Sequence of chain 1.B:
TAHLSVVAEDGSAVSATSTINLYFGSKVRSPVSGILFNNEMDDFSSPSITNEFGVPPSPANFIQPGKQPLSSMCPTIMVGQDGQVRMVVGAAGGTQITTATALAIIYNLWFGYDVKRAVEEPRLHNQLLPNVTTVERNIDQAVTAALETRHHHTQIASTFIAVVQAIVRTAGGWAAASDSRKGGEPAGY

This protein binds this small molecule.
Small molecule (SMILES): CC(=O)N[C@@H]1[C@@H](O)[C@H](O)[C@@H](CO)O[C@H]1O

Binding-site contacts:
Ligand atom C3 contacts residue ASN131 of chain 1.B at 3.8 Å.
Ligand atom C2 contacts residue ASN131 of chain 1.B at 2.5 Å.
Ligand atom C7 contacts residue ASN131 of chain 1.B at 3.4 Å.
Ligand atom C5 contacts residue THR336 of chain 1.A at 4.4 Å.
Ligand atom C1 contacts residue ARG294 of chain 1.A at 4.5 Å.
Ligand atom O6 contacts residue HIS151 of chain 1.B at 2.6 Å (h-bond).
Ligand atom C7 contacts residue ILE339 of chain 1.A at 4.0 Å (hydrophobic).
Ligand atom C4 contacts residue ASN131 of chain 1.B at 4.3 Å.
Ligand atom O4 contacts residue HIS337 of chain 1.A at 4.1 Å.
Ligand atom C1 contacts residue ASN131 of chain 1.B at 1.4 Å.
Ligand atom O7 contacts residue ASN131 of chain 1.B at 3.6 Å.
Ligand atom C3 contacts residue PRO338 of chain 1.A at 4.1 Å (hydrophobic).
Ligand atom N2 contacts residue ASN131 of chain 1.B at 2.9 Å (h-bond).
Ligand atom O6 contacts residue THR336 of chain 1.A at 4.2 Å.
Ligand atom O5 contacts residue ASN131 of chain 1.B at 2.4 Å (h-bond).
Ligand atom C6 contacts residue HIS151 of chain 1.B at 3.0 Å.
Ligand atom O7 contacts residue ILE339 of chain 1.A at 2.8 Å (h-bond).
Ligand atom C6 contacts residue THR336 of chain 1.A at 3.4 Å.
Ligand atom C5 contacts residue HIS151 of chain 1.B at 4.5 Å.
Ligand atom C5 contacts residue HIS337 of chain 1.A at 4.0 Å.
Ligand atom C5 contacts residue ASN131 of chain 1.B at 3.6 Å.
Ligand atom O3 contacts residue PRO338 of chain 1.A at 4.5 Å.
Ligand atom O7 contacts residue PRO338 of chain 1.A at 3.1 Å.
Ligand atom O4 contacts residue PRO338 of chain 1.A at 3.9 Å.
Ligand atom C7 contacts residue PRO338 of chain 1.A at 4.2 Å (hydrophobic).
Ligand atom C8 contacts residue ILE339 of chain 1.A at 3.9 Å (hydrophobic).

Sequence of chain 1.A:
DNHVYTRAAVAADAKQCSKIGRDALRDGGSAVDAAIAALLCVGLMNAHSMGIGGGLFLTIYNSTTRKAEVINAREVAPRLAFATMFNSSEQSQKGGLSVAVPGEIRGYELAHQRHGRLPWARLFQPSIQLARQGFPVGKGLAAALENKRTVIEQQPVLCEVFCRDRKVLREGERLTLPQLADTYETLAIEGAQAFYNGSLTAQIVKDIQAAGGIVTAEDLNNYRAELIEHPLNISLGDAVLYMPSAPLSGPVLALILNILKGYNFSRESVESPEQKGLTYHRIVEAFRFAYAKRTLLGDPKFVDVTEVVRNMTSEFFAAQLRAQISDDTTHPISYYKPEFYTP